Sequence of chain 1.C:
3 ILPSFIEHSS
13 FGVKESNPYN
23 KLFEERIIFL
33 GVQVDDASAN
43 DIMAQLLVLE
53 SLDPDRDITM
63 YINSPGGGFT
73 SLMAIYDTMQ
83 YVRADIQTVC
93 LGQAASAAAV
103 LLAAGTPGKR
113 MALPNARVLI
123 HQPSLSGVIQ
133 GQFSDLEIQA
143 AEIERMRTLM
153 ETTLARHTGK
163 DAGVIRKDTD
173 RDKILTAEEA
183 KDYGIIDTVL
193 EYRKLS

This protein binds this small molecule.
Small molecule (SMILES): CC(C)C[C@H](NC(=O)c1ccccc1)C(=O)O

Binding-site contacts:
Ligand atom N contacts residue GLY69 of chain 1.C at 3.2 Å (h-bond).
Ligand atom CA contacts residue LEU1 of chain 1.V at 2.4 Å (hydrophobic).
Ligand atom C2 contacts residue GLY69 of chain 1.C at 3.4 Å.
Ligand atom C7 contacts residue SER126 of chain 1.C at 3.8 Å.
Ligand atom C1 contacts residue GLY69 of chain 1.C at 4.0 Å.
Ligand atom N contacts residue LEU1 of chain 1.V at 3.5 Å (h-bond).
Ligand atom C7 contacts residue LEU1 of chain 1.V at 1.3 Å (hydrophobic).
Ligand atom C2 contacts residue PHE71 of chain 1.C at 4.0 Å (hydrophobic).
Ligand atom O contacts residue PHE71 of chain 1.C at 3.8 Å.
Ligand atom C6 contacts residue HIS123 of chain 1.C at 4.0 Å.
Ligand atom O contacts residue GLY70 of chain 1.C at 3.4 Å.
Ligand atom C3 contacts residue PHE71 of chain 1.C at 3.7 Å (hydrophobic).
Ligand atom CD2 contacts residue GLY69 of chain 1.C at 3.9 Å.
Ligand atom C4 contacts residue MET152 of chain 1.C at 3.8 Å (hydrophobic).
Ligand atom C4 contacts residue ALA99 of chain 1.C at 3.7 Å (hydrophobic).
Ligand atom C contacts residue GLY69 of chain 1.C at 4.0 Å.
Ligand atom CG contacts residue LEU1 of chain 1.V at 3.3 Å (hydrophobic).
Ligand atom O1 contacts residue PRO125 of chain 1.C at 3.5 Å.
Ligand atom C5 contacts residue ALA99 of chain 1.C at 4.0 Å (hydrophobic).
Ligand atom C3 contacts residue LEU74 of chain 1.C at 3.8 Å (hydrophobic).
Ligand atom CD1 contacts residue LEU1 of chain 1.V at 3.1 Å (hydrophobic).
Ligand atom O contacts residue GLY69 of chain 1.C at 4.0 Å.
Ligand atom C4 contacts residue SER98 of chain 1.C at 4.0 Å.
Ligand atom C3 contacts residue ALA99 of chain 1.C at 3.7 Å (hydrophobic).
Ligand atom O1 contacts residue SER126 of chain 1.C at 3.0 Å (h-bond).
Ligand atom C1 contacts residue PRO125 of chain 1.C at 3.8 Å (hydrophobic).
Ligand atom C5 contacts residue HIS123 of chain 1.C at 3.5 Å.
Ligand atom C5 contacts residue SER98 of chain 1.C at 4.0 Å.
Ligand atom C contacts residue SER126 of chain 1.C at 3.9 Å.
Ligand atom C6 contacts residue PRO125 of chain 1.C at 3.6 Å (hydrophobic).
Ligand atom C5 contacts residue MET152 of chain 1.C at 3.6 Å (hydrophobic).
Ligand atom C6 contacts residue SER98 of chain 1.C at 4.0 Å.
Ligand atom CA contacts residue GLY69 of chain 1.C at 3.8 Å.
Ligand atom C6 contacts residue GLN124 of chain 1.C at 4.0 Å.
Ligand atom CA contacts residue SER126 of chain 1.C at 3.9 Å.
Ligand atom CB contacts residue LEU1 of chain 1.V at 3.4 Å (hydrophobic).
Ligand atom CB contacts residue GLY70 of chain 1.C at 4.0 Å.
Ligand atom O contacts residue LEU1 of chain 1.V at 2.2 Å (h-bond).
Ligand atom C contacts residue PRO125 of chain 1.C at 3.8 Å (hydrophobic).
Ligand atom CB contacts residue GLY69 of chain 1.C at 3.2 Å.